Binding-site contacts:
Ligand atom C19 contacts residue MET163 of chain 1.A at 3.8 Å (hydrophobic).
Ligand atom C12 contacts residue VAL53 of chain 1.A at 4.0 Å (hydrophobic).
Ligand atom C2 contacts residue ILE95 of chain 1.A at 3.9 Å (hydrophobic).
Ligand atom C15 contacts residue LYS68 of chain 1.A at 3.8 Å.
Ligand atom C1 contacts residue ILE95 of chain 1.A at 3.6 Å (hydrophobic).
Ligand atom C13 contacts residue GLY48 of chain 1.A at 3.7 Å.
Ligand atom C14 contacts residue LYS68 of chain 1.A at 4.0 Å.
Ligand atom C11 contacts residue VAL53 of chain 1.A at 4.0 Å (hydrophobic).
Ligand atom C18 contacts residue GLY46 of chain 1.A at 3.8 Å.
Ligand atom C7 contacts residue ILE174 of chain 1.A at 3.5 Å (hydrophobic).
Ligand atom C1 contacts residue VAL66 of chain 1.A at 3.8 Å (hydrophobic).
Ligand atom C6 contacts residue VAL66 of chain 1.A at 3.8 Å (hydrophobic).
Ligand atom C2 contacts residue GLU114 of chain 1.A at 3.6 Å.
Ligand atom C13 contacts residue ARG47 of chain 1.A at 3.8 Å.
Ligand atom C2 contacts residue VAL66 of chain 1.A at 3.6 Å (hydrophobic).
Ligand atom C12 contacts residue ARG47 of chain 1.A at 4.0 Å.
Ligand atom C3 contacts residue VAL66 of chain 1.A at 3.6 Å (hydrophobic).
Ligand atom C16 contacts residue VAL116 of chain 1.A at 3.6 Å (hydrophobic).
Ligand atom C13 contacts residue VAL53 of chain 1.A at 3.8 Å (hydrophobic).
Ligand atom O2 contacts residue LYS68 of chain 1.A at 2.9 Å (salt-bridge).
Ligand atom O1 contacts residue PHE113 of chain 1.A at 3.4 Å.
Ligand atom C10 contacts residue VAL53 of chain 1.A at 3.8 Å (hydrophobic).
Ligand atom C11 contacts residue ILE174 of chain 1.A at 3.5 Å (hydrophobic).
Ligand atom C23 contacts residue VAL116 of chain 1.A at 3.7 Å (hydrophobic).
Ligand atom C4 contacts residue MET163 of chain 1.A at 3.9 Å (hydrophobic).
Ligand atom C19 contacts residue ILE174 of chain 1.A at 4.0 Å (hydrophobic).
Ligand atom C14 contacts residue ASP175 of chain 1.A at 3.2 Å.
Ligand atom C18 contacts residue VAL53 of chain 1.A at 4.0 Å (hydrophobic).
Ligand atom C16 contacts residue MET163 of chain 1.A at 3.5 Å (hydrophobic).
Ligand atom N1 contacts residue ILE174 of chain 1.A at 3.6 Å.
Ligand atom C2 contacts residue VAL116 of chain 1.A at 3.6 Å (hydrophobic).
Ligand atom C10 contacts residue ILE174 of chain 1.A at 3.6 Å (hydrophobic).
Ligand atom O2 contacts residue ASP175 of chain 1.A at 3.7 Å.
Ligand atom O3 contacts residue MET163 of chain 1.A at 3.6 Å (h-bond).
Ligand atom C23 contacts residue ASN118 of chain 1.A at 3.7 Å.
Ligand atom C3 contacts residue VAL116 of chain 1.A at 3.5 Å (hydrophobic).
Ligand atom C8 contacts residue ILE174 of chain 1.A at 3.4 Å (hydrophobic).
Ligand atom C18 contacts residue LEU45 of chain 1.A at 3.9 Å (hydrophobic).
Ligand atom C20 contacts residue ASN118 of chain 1.A at 3.8 Å.
Ligand atom C15 contacts residue ASP175 of chain 1.A at 4.0 Å.

The small molecule below binds the protein below.
Small molecule (SMILES): CC(C)=CCOc1cccc2c1-c1c(c3c(n1C(C)C)CCCC3=O)C2=O

Sequence of chain 1.A:
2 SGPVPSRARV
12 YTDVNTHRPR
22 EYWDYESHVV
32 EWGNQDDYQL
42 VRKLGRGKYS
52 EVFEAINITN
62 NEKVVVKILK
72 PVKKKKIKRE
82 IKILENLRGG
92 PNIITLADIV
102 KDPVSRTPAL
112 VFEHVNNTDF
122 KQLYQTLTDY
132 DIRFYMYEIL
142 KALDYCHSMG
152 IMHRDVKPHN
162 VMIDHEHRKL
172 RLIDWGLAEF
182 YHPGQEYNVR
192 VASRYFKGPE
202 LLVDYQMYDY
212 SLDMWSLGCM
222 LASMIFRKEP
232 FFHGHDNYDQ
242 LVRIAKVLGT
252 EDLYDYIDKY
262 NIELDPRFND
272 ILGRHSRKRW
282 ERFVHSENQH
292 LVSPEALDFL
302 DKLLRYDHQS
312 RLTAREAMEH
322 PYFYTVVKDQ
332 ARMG